Sequence of chain 1.A:
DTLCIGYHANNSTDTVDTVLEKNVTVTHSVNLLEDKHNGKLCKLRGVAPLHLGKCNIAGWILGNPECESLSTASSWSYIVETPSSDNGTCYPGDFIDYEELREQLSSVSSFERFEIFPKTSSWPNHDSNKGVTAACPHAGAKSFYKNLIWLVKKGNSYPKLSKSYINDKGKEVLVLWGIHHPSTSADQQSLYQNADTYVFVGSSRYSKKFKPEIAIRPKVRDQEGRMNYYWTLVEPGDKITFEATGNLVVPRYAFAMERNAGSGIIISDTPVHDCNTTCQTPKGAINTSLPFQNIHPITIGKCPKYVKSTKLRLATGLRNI

Binding-site contacts:
Ligand atom C8 contacts residue CYS281 of chain 1.A at 3.7 Å (hydrophobic).
Ligand atom C6 contacts residue ARG51 of chain 1.A at 4.3 Å.
Ligand atom N2 contacts residue ASP280 of chain 1.A at 4.4 Å.
Ligand atom C8 contacts residue ASN282 of chain 1.A at 4.1 Å.
Ligand atom O5 contacts residue ARG51 of chain 1.A at 4.2 Å.
Ligand atom O6 contacts residue GLY52 of chain 1.A at 4.2 Å.
Ligand atom C5 contacts residue GLY52 of chain 1.A at 3.8 Å.
Ligand atom C5 contacts residue ASN282 of chain 1.A at 3.0 Å.
Ligand atom C2 contacts residue ASN282 of chain 1.A at 2.5 Å.
Ligand atom C7 contacts residue GLY52 of chain 1.A at 4.3 Å.
Ligand atom C7 contacts residue CYS281 of chain 1.A at 4.4 Å (hydrophobic).
Ligand atom C3 contacts residue ASN282 of chain 1.A at 3.6 Å.
Ligand atom N2 contacts residue ASN282 of chain 1.A at 3.4 Å (h-bond).
Ligand atom O6 contacts residue ASN282 of chain 1.A at 3.6 Å (h-bond).
Ligand atom C6 contacts residue ASN282 of chain 1.A at 2.5 Å.
Ligand atom O5 contacts residue ASN282 of chain 1.A at 2.4 Å (h-bond).
Ligand atom O6 contacts residue ARG51 of chain 1.A at 3.7 Å.
Ligand atom C6 contacts residue GLY52 of chain 1.A at 4.5 Å.
Ligand atom C8 contacts residue ASP280 of chain 1.A at 3.4 Å.
Ligand atom C8 contacts residue GLY52 of chain 1.A at 4.1 Å.
Ligand atom O7 contacts residue ASN282 of chain 1.A at 3.3 Å (h-bond).
Ligand atom C1 contacts residue ASN282 of chain 1.A at 1.4 Å.
Ligand atom O5 contacts residue GLY52 of chain 1.A at 3.4 Å.
Ligand atom C7 contacts residue ASN282 of chain 1.A at 3.6 Å.
Ligand atom C4 contacts residue ASN282 of chain 1.A at 3.7 Å.

This small molecule binds to this protein.
Small molecule (SMILES): CC(=O)N[C@H]1[C@H](O[C@H]2[C@H](O)[C@@H](NC(C)=O)CO[C@@H]2CO)O[C@H](CO)[C@@H](O)[C@@H]1O